Binding-site contacts:
Ligand atom C10 contacts residue LEU24 of chain 1.A at 4.0 Å (hydrophobic).
Ligand atom C8 contacts residue THR165 of chain 1.A at 3.4 Å.
Ligand atom C8 contacts residue LEU99 of chain 1.A at 3.5 Å (hydrophobic).
Ligand atom C16 contacts residue GLN156 of chain 1.A at 3.6 Å.
Ligand atom C12 contacts residue LEU24 of chain 1.A at 4.1 Å (hydrophobic).
Ligand atom O1 contacts residue GLY105 of chain 1.A at 4.0 Å.
Ligand atom C5 contacts residue LEU152 of chain 1.A at 3.9 Å (hydrophobic).
Ligand atom N1 contacts residue LYS47 of chain 1.A at 3.5 Å.
Ligand atom C11 contacts residue MET102 of chain 1.A at 3.2 Å (hydrophobic).
Ligand atom C17 contacts residue GLU103 of chain 1.A at 3.6 Å.
Ligand atom C4 contacts residue LEU152 of chain 1.A at 3.8 Å (hydrophobic).
Ligand atom C1 contacts residue ASP166 of chain 1.A at 3.9 Å.
Ligand atom C4 contacts residue GLU106 of chain 1.A at 4.0 Å.
Ligand atom O1 contacts residue LEU24 of chain 1.A at 4.1 Å.
Ligand atom C10 contacts residue GLY105 of chain 1.A at 4.0 Å.
Ligand atom C6 contacts residue LEU152 of chain 1.A at 3.7 Å (hydrophobic).
Ligand atom N4 contacts residue LEU152 of chain 1.A at 4.0 Å.
Ligand atom C13 contacts residue GLY105 of chain 1.A at 3.8 Å.
Ligand atom C14 contacts residue LEU24 of chain 1.A at 3.9 Å (hydrophobic).
Ligand atom C4 contacts residue VAL32 of chain 1.A at 3.8 Å (hydrophobic).
Ligand atom OAB contacts residue THR165 of chain 1.A at 2.7 Å (h-bond).
Ligand atom C11 contacts residue GLY105 of chain 1.A at 3.6 Å.
Ligand atom C1 contacts residue THR165 of chain 1.A at 3.5 Å.
Ligand atom C7 contacts residue LEU152 of chain 1.A at 3.7 Å (hydrophobic).
Ligand atom OAB contacts residue ASP166 of chain 1.A at 3.2 Å (salt-bridge).
Ligand atom N1 contacts residue ASP166 of chain 1.A at 3.5 Å (salt-bridge).
Ligand atom C6 contacts residue VAL32 of chain 1.A at 3.9 Å (hydrophobic).
Ligand atom CAS contacts residue GLY105 of chain 1.A at 3.7 Å.
Ligand atom N4 contacts residue VAL32 of chain 1.A at 3.8 Å.
Ligand atom N3 contacts residue LEU152 of chain 1.A at 3.7 Å.
Ligand atom OAB contacts residue LYS47 of chain 1.A at 3.0 Å (salt-bridge).
Ligand atom C11 contacts residue LEU24 of chain 1.A at 4.0 Å (hydrophobic).
Ligand atom C10 contacts residue MET102 of chain 1.A at 3.3 Å (hydrophobic).
Ligand atom N3 contacts residue GLU106 of chain 1.A at 3.2 Å (salt-bridge).
Ligand atom C7 contacts residue LEU99 of chain 1.A at 3.9 Å (hydrophobic).
Ligand atom C12 contacts residue GLY105 of chain 1.A at 3.6 Å.
Ligand atom C3 contacts residue VAL32 of chain 1.A at 3.8 Å (hydrophobic).
Ligand atom C2 contacts residue THR165 of chain 1.A at 3.7 Å.
Ligand atom C13 contacts residue LEU24 of chain 1.A at 3.8 Å (hydrophobic).
Ligand atom C1 contacts residue LYS47 of chain 1.A at 3.5 Å.

Sequence of chain 1.A:
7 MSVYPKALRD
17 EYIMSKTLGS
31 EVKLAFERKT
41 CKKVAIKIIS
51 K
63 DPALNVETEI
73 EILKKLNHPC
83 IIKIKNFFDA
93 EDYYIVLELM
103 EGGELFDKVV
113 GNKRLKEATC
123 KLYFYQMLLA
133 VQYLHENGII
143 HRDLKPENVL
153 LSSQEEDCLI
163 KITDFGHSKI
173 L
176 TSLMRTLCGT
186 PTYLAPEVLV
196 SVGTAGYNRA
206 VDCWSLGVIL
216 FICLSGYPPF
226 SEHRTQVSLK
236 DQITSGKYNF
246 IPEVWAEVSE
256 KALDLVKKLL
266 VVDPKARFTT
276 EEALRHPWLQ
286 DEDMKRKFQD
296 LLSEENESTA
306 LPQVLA

The small molecule below binds the protein below.
Small molecule (SMILES): NC(=O)c1ccc2nc(-c3ccc(OCC4CCN(Cc5ccccc5)CC4)cc3)[nH]c2c1